Sequence of chain 1.A:
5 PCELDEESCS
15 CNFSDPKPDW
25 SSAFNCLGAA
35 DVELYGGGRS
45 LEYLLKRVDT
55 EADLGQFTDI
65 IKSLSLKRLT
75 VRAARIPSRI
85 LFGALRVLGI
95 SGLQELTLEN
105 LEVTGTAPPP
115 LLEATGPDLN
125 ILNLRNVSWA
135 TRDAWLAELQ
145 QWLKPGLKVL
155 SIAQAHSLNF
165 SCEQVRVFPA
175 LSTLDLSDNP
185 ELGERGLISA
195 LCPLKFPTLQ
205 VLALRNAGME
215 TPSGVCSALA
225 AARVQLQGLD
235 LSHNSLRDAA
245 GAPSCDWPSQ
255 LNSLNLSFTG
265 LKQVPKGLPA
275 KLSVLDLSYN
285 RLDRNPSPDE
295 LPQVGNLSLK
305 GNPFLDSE

The protein below binds the small molecule below.
Small molecule (SMILES): CC(=O)N[C@@H]1[C@@H](O)[C@H](O)[C@@H](CO)O[C@H]1O

Binding-site contacts:
Ligand atom O7 contacts residue ASN163 of chain 1.A at 2.9 Å (h-bond).
Ligand atom C3 contacts residue ASN163 of chain 1.A at 3.8 Å.
Ligand atom C5 contacts residue ASN163 of chain 1.A at 3.7 Å.
Ligand atom C4 contacts residue ASN163 of chain 1.A at 4.2 Å.
Ligand atom C2 contacts residue ASN163 of chain 1.A at 2.4 Å.
Ligand atom N2 contacts residue ASN163 of chain 1.A at 2.8 Å (h-bond).
Ligand atom C8 contacts residue ASN163 of chain 1.A at 4.0 Å.
Ligand atom C1 contacts residue ASN163 of chain 1.A at 1.5 Å.
Ligand atom C7 contacts residue ASN163 of chain 1.A at 2.9 Å.
Ligand atom O5 contacts residue ASN163 of chain 1.A at 2.4 Å (h-bond).